A small-molecule ligand and the protein it binds are described below.
Small molecule (SMILES): CC1(C)C=C(CSS(C)(=O)=O)C(C)(C)N1[O]

Binding-site contacts:
Ligand atom N1 contacts residue LYS4 of chain 1.B at 4.2 Å.
Ligand atom S1 contacts residue THR17 of chain 1.B at 4.0 Å.
Ligand atom C9 contacts residue ILE6 of chain 1.B at 3.5 Å (hydrophobic).
Ligand atom C4 contacts residue CYS15 of chain 1.B at 3.0 Å (hydrophobic).
Ligand atom C3 contacts residue CYS15 of chain 1.B at 3.7 Å (hydrophobic).
Ligand atom C1 contacts residue ILE6 of chain 1.B at 4.4 Å (hydrophobic).
Ligand atom C3 contacts residue LYS4 of chain 1.B at 4.4 Å.
Ligand atom C2 contacts residue LYS4 of chain 1.B at 4.5 Å.
Ligand atom C1 contacts residue LYS4 of chain 1.B at 4.4 Å.
Ligand atom C9 contacts residue LYS4 of chain 1.B at 3.7 Å.
Ligand atom C5 contacts residue LYS4 of chain 1.B at 4.2 Å.
Ligand atom S1 contacts residue CYS15 of chain 1.B at 2.0 Å (h-bond).
Ligand atom C2 contacts residue CYS15 of chain 1.B at 3.5 Å (hydrophobic).
Ligand atom C8 contacts residue ILE6 of chain 1.B at 4.4 Å (hydrophobic).
Ligand atom S1 contacts residue THR16 of chain 1.B at 3.8 Å.
Ligand atom C7 contacts residue LYS4 of chain 1.B at 3.5 Å.

Sequence of chain 1.B:
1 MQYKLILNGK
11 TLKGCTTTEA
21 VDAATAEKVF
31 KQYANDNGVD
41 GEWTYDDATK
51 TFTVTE